Binding-site contacts:
Ligand atom C7 contacts residue ASN70 of chain 54.F at 3.1 Å.
Ligand atom C1 contacts residue ASN70 of chain 54.F at 1.4 Å.
Ligand atom C1 contacts residue ARG33 of chain 54.F at 4.2 Å.
Ligand atom C3 contacts residue PRO31 of chain 54.F at 4.0 Å (hydrophobic).
Ligand atom C3 contacts residue ASN70 of chain 54.F at 3.8 Å.
Ligand atom N2 contacts residue PRO31 of chain 54.F at 2.8 Å (h-bond).
Ligand atom C7 contacts residue PRO31 of chain 54.F at 3.4 Å (hydrophobic).
Ligand atom O5 contacts residue ASN70 of chain 54.F at 2.4 Å (h-bond).
Ligand atom N2 contacts residue ASN32 of chain 54.F at 4.2 Å.
Ligand atom O7 contacts residue SER71 of chain 54.F at 4.2 Å.
Ligand atom C6 contacts residue ARG33 of chain 54.F at 4.1 Å.
Ligand atom O3 contacts residue PRO31 of chain 54.F at 4.0 Å.
Ligand atom C5 contacts residue ARG33 of chain 54.F at 4.1 Å.
Ligand atom N2 contacts residue ASN70 of chain 54.F at 2.9 Å (h-bond).
Ligand atom C2 contacts residue ASN70 of chain 54.F at 2.5 Å.
Ligand atom C5 contacts residue ASN70 of chain 54.F at 3.7 Å.
Ligand atom C4 contacts residue ASN70 of chain 54.F at 4.2 Å.
Ligand atom O7 contacts residue ASN70 of chain 54.F at 3.3 Å (h-bond).
Ligand atom O7 contacts residue PRO31 of chain 54.F at 3.2 Å (h-bond).
Ligand atom O6 contacts residue ARG33 of chain 54.F at 3.6 Å.
Ligand atom C8 contacts residue ASN70 of chain 54.F at 3.6 Å.
Ligand atom C2 contacts residue PRO31 of chain 54.F at 3.9 Å (hydrophobic).

The small molecule below binds the protein below.
Small molecule (SMILES): CC(=O)N[C@@H]1[C@@H](O)[C@H](O)[C@@H](CO)O[C@H]1O

Sequence of chain 54.F:
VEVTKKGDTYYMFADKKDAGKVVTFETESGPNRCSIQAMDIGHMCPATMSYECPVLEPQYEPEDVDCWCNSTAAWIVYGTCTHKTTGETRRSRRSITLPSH